This protein binds this small molecule.
Small molecule (SMILES): N#C[Fe](=C=O)C#N

Binding-site contacts:
Ligand atom FE contacts residue H2S1 of chain 1.I at 2.4 Å.
Ligand atom N2 contacts residue ARG419 of chain 1.B at 3.0 Å (salt-bridge).
Ligand atom C3 contacts residue ALA417 of chain 1.B at 3.5 Å (hydrophobic).
Ligand atom N2 contacts residue CYS75 of chain 1.B at 3.4 Å.
Ligand atom N1 contacts residue OCS486 of chain 1.B at 3.6 Å.
Ligand atom C2 contacts residue ARG419 of chain 1.B at 3.5 Å.
Ligand atom O3 contacts residue LEU422 of chain 1.B at 3.7 Å.
Ligand atom N1 contacts residue H2S1 of chain 1.I at 3.8 Å.
Ligand atom N2 contacts residue ALA417 of chain 1.B at 3.3 Å.
Ligand atom O3 contacts residue ALA417 of chain 1.B at 3.3 Å.
Ligand atom O3 contacts residue CYS75 of chain 1.B at 4.0 Å.
Ligand atom FE contacts residue CYS489 of chain 1.B at 2.3 Å.
Ligand atom C1 contacts residue SER442 of chain 1.B at 3.8 Å.
Ligand atom O3 contacts residue ALA441 of chain 1.B at 4.0 Å.
Ligand atom C1 contacts residue ALA441 of chain 1.B at 4.0 Å (hydrophobic).
Ligand atom N1 contacts residue CYS489 of chain 1.B at 3.4 Å.
Ligand atom N1 contacts residue ARG419 of chain 1.B at 3.6 Å.
Ligand atom C3 contacts residue NI1 of chain 1.G at 3.9 Å.
Ligand atom O3 contacts residue HIS79 of chain 1.B at 3.6 Å.
Ligand atom FE contacts residue OCS486 of chain 1.B at 3.8 Å.
Ligand atom C1 contacts residue H2S1 of chain 1.I at 3.0 Å.
Ligand atom C2 contacts residue H2S1 of chain 1.I at 2.9 Å.
Ligand atom C2 contacts residue CYS75 of chain 1.B at 3.0 Å (hydrophobic).
Ligand atom C3 contacts residue HIS79 of chain 1.B at 3.6 Å.
Ligand atom C1 contacts residue CYS75 of chain 1.B at 4.1 Å (hydrophobic).
Ligand atom N1 contacts residue SER442 of chain 1.B at 2.7 Å (h-bond).
Ligand atom N2 contacts residue PRO418 of chain 1.B at 3.4 Å.
Ligand atom O3 contacts residue CYS489 of chain 1.B at 3.7 Å.
Ligand atom FE contacts residue CYS75 of chain 1.B at 2.3 Å.
Ligand atom C1 contacts residue OCS486 of chain 1.B at 3.5 Å.
Ligand atom C1 contacts residue NI1 of chain 1.G at 3.4 Å.
Ligand atom C3 contacts residue CYS489 of chain 1.B at 2.9 Å (hydrophobic).
Ligand atom FE contacts residue NI1 of chain 1.G at 2.3 Å.
Ligand atom C2 contacts residue NI1 of chain 1.G at 3.4 Å.
Ligand atom N2 contacts residue H2S1 of chain 1.I at 3.7 Å.
Ligand atom C2 contacts residue ALA417 of chain 1.B at 3.5 Å (hydrophobic).
Ligand atom N1 contacts residue ALA441 of chain 1.B at 3.5 Å.
Ligand atom C3 contacts residue CYS75 of chain 1.B at 3.2 Å (hydrophobic).
Ligand atom C1 contacts residue ARG419 of chain 1.B at 3.7 Å.
Ligand atom C1 contacts residue CYS489 of chain 1.B at 3.0 Å (hydrophobic).

Sequence of chain 1.B:
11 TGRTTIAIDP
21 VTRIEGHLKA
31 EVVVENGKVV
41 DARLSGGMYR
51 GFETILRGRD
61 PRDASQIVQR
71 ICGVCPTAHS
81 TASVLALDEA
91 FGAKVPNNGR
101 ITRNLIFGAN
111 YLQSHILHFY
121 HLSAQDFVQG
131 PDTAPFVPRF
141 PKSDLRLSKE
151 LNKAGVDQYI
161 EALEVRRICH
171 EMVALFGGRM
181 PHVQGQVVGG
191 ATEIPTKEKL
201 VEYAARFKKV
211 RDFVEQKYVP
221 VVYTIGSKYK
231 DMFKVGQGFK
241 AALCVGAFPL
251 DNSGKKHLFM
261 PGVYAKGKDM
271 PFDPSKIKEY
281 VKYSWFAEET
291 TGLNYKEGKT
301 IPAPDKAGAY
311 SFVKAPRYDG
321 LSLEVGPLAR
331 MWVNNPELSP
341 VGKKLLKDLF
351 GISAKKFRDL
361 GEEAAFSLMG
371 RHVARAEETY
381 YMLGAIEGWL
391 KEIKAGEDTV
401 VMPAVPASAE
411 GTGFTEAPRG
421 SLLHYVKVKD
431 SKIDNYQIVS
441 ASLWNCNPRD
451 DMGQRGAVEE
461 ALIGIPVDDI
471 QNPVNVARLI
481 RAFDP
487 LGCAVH